Sequence of chain 1.A:
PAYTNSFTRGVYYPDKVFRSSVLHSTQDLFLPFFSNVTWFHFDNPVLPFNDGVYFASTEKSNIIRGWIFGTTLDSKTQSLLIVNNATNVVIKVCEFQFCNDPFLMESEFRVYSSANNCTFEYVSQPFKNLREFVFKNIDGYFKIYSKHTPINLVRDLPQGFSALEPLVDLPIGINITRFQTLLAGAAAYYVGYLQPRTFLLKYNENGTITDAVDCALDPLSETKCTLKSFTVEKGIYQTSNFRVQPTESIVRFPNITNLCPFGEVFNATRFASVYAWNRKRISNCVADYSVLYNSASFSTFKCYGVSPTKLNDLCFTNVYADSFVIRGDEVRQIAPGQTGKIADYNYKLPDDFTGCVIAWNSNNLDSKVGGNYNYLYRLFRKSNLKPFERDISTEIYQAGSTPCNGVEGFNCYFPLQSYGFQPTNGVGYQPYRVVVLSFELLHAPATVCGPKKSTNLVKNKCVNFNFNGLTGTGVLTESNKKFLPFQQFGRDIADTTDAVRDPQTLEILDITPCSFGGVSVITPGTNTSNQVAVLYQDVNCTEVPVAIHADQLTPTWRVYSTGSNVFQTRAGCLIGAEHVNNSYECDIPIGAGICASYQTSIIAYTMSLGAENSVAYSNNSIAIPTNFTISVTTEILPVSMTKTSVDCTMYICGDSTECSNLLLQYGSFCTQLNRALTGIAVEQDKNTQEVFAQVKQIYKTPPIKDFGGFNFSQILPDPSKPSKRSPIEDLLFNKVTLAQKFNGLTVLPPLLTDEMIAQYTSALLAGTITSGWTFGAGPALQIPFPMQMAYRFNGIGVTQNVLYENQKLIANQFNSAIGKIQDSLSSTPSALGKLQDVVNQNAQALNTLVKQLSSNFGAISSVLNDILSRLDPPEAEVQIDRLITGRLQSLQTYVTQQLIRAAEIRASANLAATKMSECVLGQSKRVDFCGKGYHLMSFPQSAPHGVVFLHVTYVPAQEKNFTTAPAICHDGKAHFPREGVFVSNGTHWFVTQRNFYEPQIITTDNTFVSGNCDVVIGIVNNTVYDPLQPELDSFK

Binding-site contacts:
Ligand atom C1 contacts residue ASN657 of chain 1.A at 1.4 Å.
Ligand atom C2 contacts residue ASN657 of chain 1.A at 2.4 Å.
Ligand atom O5 contacts residue ASN657 of chain 1.A at 2.4 Å (h-bond).
Ligand atom C7 contacts residue ASN657 of chain 1.A at 3.6 Å.
Ligand atom C3 contacts residue ASN657 of chain 1.A at 3.8 Å.
Ligand atom C5 contacts residue ASN657 of chain 1.A at 3.7 Å.
Ligand atom O7 contacts residue ASN657 of chain 1.A at 3.9 Å.
Ligand atom C4 contacts residue ASN657 of chain 1.A at 4.2 Å.
Ligand atom N2 contacts residue ASN657 of chain 1.A at 2.9 Å (h-bond).

A protein and the small-molecule ligand that binds it are described below.
Small molecule (SMILES): CC(=O)N[C@@H]1[C@@H](O)[C@H](O)[C@@H](CO)O[C@H]1O